Sequence of chain 1.Z:
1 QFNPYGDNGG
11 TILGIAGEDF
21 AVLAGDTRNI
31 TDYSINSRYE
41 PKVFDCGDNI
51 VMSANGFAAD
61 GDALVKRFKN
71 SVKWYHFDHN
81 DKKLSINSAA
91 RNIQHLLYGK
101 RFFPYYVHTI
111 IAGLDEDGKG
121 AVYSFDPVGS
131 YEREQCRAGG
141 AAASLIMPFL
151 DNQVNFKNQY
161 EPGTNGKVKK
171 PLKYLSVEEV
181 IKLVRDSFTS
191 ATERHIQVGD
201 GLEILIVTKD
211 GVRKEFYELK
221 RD

Binding-site contacts:
Ligand atom C32 contacts residue SER130 of chain 1.Z at 4.0 Å.
Ligand atom N10 contacts residue ASP126 of chain 1.Z at 3.6 Å (salt-bridge).
Ligand atom C17 contacts residue THR1 of chain 1.Y at 2.4 Å.
Ligand atom C21 contacts residue ALA49 of chain 1.Y at 3.8 Å (hydrophobic).
Ligand atom C11 contacts residue THR21 of chain 1.Y at 3.6 Å.
Ligand atom N13 contacts residue THR21 of chain 1.Y at 2.9 Å (h-bond).
Ligand atom N16 contacts residue GLY47 of chain 1.Y at 2.9 Å (h-bond).
Ligand atom C33 contacts residue THR21 of chain 1.Y at 4.1 Å.
Ligand atom C15 contacts residue GLY47 of chain 1.Y at 3.7 Å.
Ligand atom C21 contacts residue ALA20 of chain 1.Y at 3.7 Å (hydrophobic).
Ligand atom C12 contacts residue THR21 of chain 1.Y at 3.8 Å.
Ligand atom C18 contacts residue GLY47 of chain 1.Y at 3.7 Å.
Ligand atom O33 contacts residue THR1 of chain 1.Y at 2.4 Å (h-bond).
Ligand atom C19 contacts residue ALA49 of chain 1.Y at 3.7 Å (hydrophobic).
Ligand atom C30 contacts residue ALA49 of chain 1.Y at 4.0 Å (hydrophobic).
Ligand atom C27 contacts residue GLY47 of chain 1.Y at 3.9 Å.
Ligand atom C31 contacts residue ASP126 of chain 1.Z at 4.0 Å.
Ligand atom O34 contacts residue THR21 of chain 1.Y at 3.0 Å (h-bond).
Ligand atom O33 contacts residue ALA46 of chain 1.Y at 3.9 Å.
Ligand atom C33 contacts residue ALA27 of chain 1.Y at 3.4 Å (hydrophobic).
Ligand atom C18 contacts residue LYS33 of chain 1.Y at 3.9 Å.
Ligand atom O34 contacts residue ALA20 of chain 1.Y at 3.5 Å.
Ligand atom C22 contacts residue LYS33 of chain 1.Y at 4.1 Å.
Ligand atom C5 contacts residue PRO127 of chain 1.Z at 3.9 Å (hydrophobic).
Ligand atom C22 contacts residue THR1 of chain 1.Y at 1.4 Å.
Ligand atom C14 contacts residue GLY47 of chain 1.Y at 3.6 Å.
Ligand atom C21 contacts residue VAL31 of chain 1.Y at 3.9 Å (hydrophobic).
Ligand atom C18 contacts residue THR1 of chain 1.Y at 2.9 Å.
Ligand atom O8 contacts residue ASP126 of chain 1.Z at 3.8 Å.
Ligand atom C17 contacts residue GLY47 of chain 1.Y at 3.7 Å.
Ligand atom N16 contacts residue THR1 of chain 1.Y at 3.6 Å.
Ligand atom C20 contacts residue MET45 of chain 1.Y at 3.9 Å (hydrophobic).
Ligand atom C19 contacts residue GLY47 of chain 1.Y at 3.9 Å.
Ligand atom O32 contacts residue ALA49 of chain 1.Y at 3.2 Å (h-bond).
Ligand atom O32 contacts residue GLY48 of chain 1.Y at 4.1 Å.
Ligand atom C20 contacts residue ALA49 of chain 1.Y at 3.7 Å (hydrophobic).
Ligand atom C24 contacts residue THR21 of chain 1.Y at 3.7 Å.
Ligand atom C14 contacts residue THR21 of chain 1.Y at 3.8 Å.
Ligand atom O33 contacts residue GLY47 of chain 1.Y at 2.9 Å (h-bond).
Ligand atom C25 contacts residue GLY47 of chain 1.Y at 4.0 Å.

Sequence of chain 1.Y:
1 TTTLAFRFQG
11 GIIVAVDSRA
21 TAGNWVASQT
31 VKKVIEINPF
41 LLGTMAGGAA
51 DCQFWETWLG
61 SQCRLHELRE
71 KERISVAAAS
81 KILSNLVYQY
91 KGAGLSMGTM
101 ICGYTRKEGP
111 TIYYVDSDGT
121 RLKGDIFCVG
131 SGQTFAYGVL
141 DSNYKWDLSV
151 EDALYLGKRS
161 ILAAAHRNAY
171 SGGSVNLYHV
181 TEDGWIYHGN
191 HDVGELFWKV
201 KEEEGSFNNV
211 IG

This small molecule binds to this protein.
Small molecule (SMILES): CC(C)C[C@@H](CO)NC(=O)[C@H](CC(C)C)NC(=O)[C@H](CC(C)C)NC(=O)OCc1ccccc1